Sequence of chain 3.A:
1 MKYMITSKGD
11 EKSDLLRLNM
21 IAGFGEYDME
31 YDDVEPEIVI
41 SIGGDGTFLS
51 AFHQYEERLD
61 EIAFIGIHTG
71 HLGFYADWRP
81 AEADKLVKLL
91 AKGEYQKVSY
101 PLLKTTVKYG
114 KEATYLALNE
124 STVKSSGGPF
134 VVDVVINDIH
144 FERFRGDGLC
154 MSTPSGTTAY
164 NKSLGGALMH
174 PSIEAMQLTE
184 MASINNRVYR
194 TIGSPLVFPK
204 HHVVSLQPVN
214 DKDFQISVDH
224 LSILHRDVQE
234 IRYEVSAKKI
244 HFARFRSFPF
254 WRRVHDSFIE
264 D

Binding-site contacts:
Ligand atom N1 contacts residue ALA162 of chain 3.A at 3.6 Å.
Ligand atom C8 contacts residue MTA1 of chain 3.C at 3.2 Å.
Ligand atom C4 contacts residue ALA162 of chain 3.A at 4.1 Å (hydrophobic).
Ligand atom C5 contacts residue ASP45 of chain 3.A at 3.8 Å.
Ligand atom O3' contacts residue HIS71 of chain 3.A at 4.1 Å.
Ligand atom N6 contacts residue ALA162 of chain 3.A at 3.9 Å.
Ligand atom N9 contacts residue MTA1 of chain 3.C at 4.1 Å.
Ligand atom N3 contacts residue PHE74 of chain 3.A at 3.8 Å.
Ligand atom C2 contacts residue THR161 of chain 3.A at 3.3 Å.
Ligand atom O3' contacts residue TYR192 of chain 2.A at 3.8 Å.
Ligand atom C5 contacts residue ALA162 of chain 3.A at 3.7 Å (hydrophobic).
Ligand atom N7 contacts residue ASN122 of chain 3.A at 3.0 Å (h-bond).
Ligand atom N6 contacts residue ASN122 of chain 3.A at 2.9 Å (h-bond).
Ligand atom C8 contacts residue ASP45 of chain 3.A at 3.6 Å.
Ligand atom C6 contacts residue ASN122 of chain 3.A at 4.0 Å.
Ligand atom C2 contacts residue ALA162 of chain 3.A at 4.0 Å (hydrophobic).
Ligand atom CS contacts residue TYR192 of chain 2.A at 3.7 Å (hydrophobic).
Ligand atom N1 contacts residue THR161 of chain 3.A at 2.6 Å (h-bond).
Ligand atom C1' contacts residue ASP45 of chain 3.A at 4.1 Å.
Ligand atom N1 contacts residue PHE74 of chain 3.A at 3.4 Å.
Ligand atom C5' contacts residue MTA1 of chain 3.C at 3.3 Å.
Ligand atom C6 contacts residue THR161 of chain 3.A at 3.6 Å.
Ligand atom C5 contacts residue ASN122 of chain 3.A at 3.9 Å.
Ligand atom N3 contacts residue THR161 of chain 3.A at 3.9 Å.
Ligand atom O2' contacts residue MTA1 of chain 3.C at 4.0 Å.
Ligand atom S5' contacts residue MTA1 of chain 3.C at 3.9 Å.
Ligand atom C8 contacts residue ASN122 of chain 3.A at 3.9 Å.
Ligand atom N6 contacts residue SER158 of chain 3.A at 3.0 Å (h-bond).
Ligand atom C4 contacts residue ASP45 of chain 3.A at 3.6 Å.
Ligand atom N9 contacts residue ASP45 of chain 3.A at 3.6 Å (salt-bridge).
Ligand atom N6 contacts residue TYR75 of chain 3.A at 3.5 Å (h-bond).
Ligand atom N6 contacts residue THR161 of chain 3.A at 3.7 Å.
Ligand atom C2' contacts residue MTA1 of chain 3.C at 3.6 Å.
Ligand atom C2 contacts residue PHE74 of chain 3.A at 3.1 Å (hydrophobic).
Ligand atom O2' contacts residue ASP45 of chain 3.A at 3.6 Å.
Ligand atom C6 contacts residue SER158 of chain 3.A at 4.0 Å.
Ligand atom N7 contacts residue ASP45 of chain 3.A at 3.9 Å.
Ligand atom N7 contacts residue ALA162 of chain 3.A at 4.1 Å.
Ligand atom N7 contacts residue MTA1 of chain 3.C at 4.0 Å.
Ligand atom C6 contacts residue ALA162 of chain 3.A at 3.6 Å (hydrophobic).

This protein binds this small molecule.
Small molecule (SMILES): CSC[C@H]1O[C@@H](n2cnc3c(N)ncnc32)[C@H](O)[C@@H]1O

Sequence of chain 2.A:
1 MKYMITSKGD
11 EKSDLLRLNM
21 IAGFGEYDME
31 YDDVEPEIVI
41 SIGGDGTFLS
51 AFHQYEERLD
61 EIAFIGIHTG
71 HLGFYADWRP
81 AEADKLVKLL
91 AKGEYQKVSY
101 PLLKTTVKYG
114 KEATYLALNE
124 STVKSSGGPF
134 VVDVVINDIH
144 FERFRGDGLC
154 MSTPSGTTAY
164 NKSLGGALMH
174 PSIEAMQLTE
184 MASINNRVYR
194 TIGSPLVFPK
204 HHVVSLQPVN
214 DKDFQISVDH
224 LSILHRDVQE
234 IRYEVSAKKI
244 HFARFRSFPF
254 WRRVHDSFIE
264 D